Binding-site contacts:
Ligand atom C08 contacts residue PHE12 of chain 4.A at 4.3 Å (hydrophobic).
Ligand atom C08 contacts residue HIS19 of chain 4.A at 4.3 Å.
Ligand atom O13 contacts residue SER11 of chain 4.A at 3.8 Å.
Ligand atom C10 contacts residue PRO9 of chain 4.A at 3.9 Å (hydrophobic).
Ligand atom C12 contacts residue HIS19 of chain 4.A at 4.3 Å.
Ligand atom C08 contacts residue GLY90 of chain 4.A at 4.1 Å.
Ligand atom C04 contacts residue THR120 of chain 4.A at 4.2 Å.
Ligand atom N09 contacts residue GLY90 of chain 4.A at 4.3 Å.
Ligand atom C05 contacts residue GLY90 of chain 4.A at 3.7 Å.
Ligand atom O14 contacts residue SER11 of chain 4.A at 3.3 Å (h-bond).
Ligand atom O14 contacts residue HIS19 of chain 4.A at 3.8 Å.
Ligand atom C03 contacts residue HIS19 of chain 4.A at 3.5 Å.
Ligand atom O13 contacts residue GLY10 of chain 4.A at 3.7 Å.
Ligand atom C04 contacts residue ILE22 of chain 4.A at 3.4 Å (hydrophobic).
Ligand atom C06 contacts residue GLY90 of chain 4.A at 4.0 Å.
Ligand atom C02 contacts residue HIS19 of chain 4.A at 3.6 Å.
Ligand atom C05 contacts residue HIS19 of chain 4.A at 4.0 Å.
Ligand atom C05 contacts residue GLY18 of chain 4.A at 4.1 Å.
Ligand atom C06 contacts residue ARG92 of chain 4.A at 3.7 Å.
Ligand atom N09 contacts residue HIS19 of chain 4.A at 4.1 Å.
Ligand atom O14 contacts residue PHE12 of chain 4.A at 3.7 Å.
Ligand atom C05 contacts residue ILE22 of chain 4.A at 4.0 Å (hydrophobic).
Ligand atom C07 contacts residue HIS19 of chain 4.A at 4.0 Å.
Ligand atom C04 contacts residue GLY18 of chain 4.A at 4.0 Å.
Ligand atom C01 contacts residue GLY90 of chain 4.A at 4.0 Å.
Ligand atom C12 contacts residue SER11 of chain 4.A at 3.9 Å.
Ligand atom C07 contacts residue GLY90 of chain 4.A at 3.6 Å.
Ligand atom C01 contacts residue HIS19 of chain 4.A at 3.8 Å.
Ligand atom C12 contacts residue GLY10 of chain 4.A at 3.7 Å.
Ligand atom C06 contacts residue THR120 of chain 4.A at 4.3 Å.
Ligand atom C11 contacts residue HIS19 of chain 4.A at 3.9 Å.
Ligand atom C02 contacts residue GLY90 of chain 4.A at 3.9 Å.
Ligand atom C04 contacts residue GLY90 of chain 4.A at 3.4 Å.
Ligand atom O14 contacts residue GLY10 of chain 4.A at 3.4 Å.
Ligand atom C08 contacts residue PRO9 of chain 4.A at 3.6 Å (hydrophobic).
Ligand atom N09 contacts residue PRO9 of chain 4.A at 4.2 Å.
Ligand atom C06 contacts residue HIS19 of chain 4.A at 4.0 Å.
Ligand atom C05 contacts residue THR120 of chain 4.A at 3.4 Å.
Ligand atom C03 contacts residue GLY90 of chain 4.A at 3.4 Å.
Ligand atom C04 contacts residue HIS19 of chain 4.A at 3.7 Å.

Sequence of chain 4.A:
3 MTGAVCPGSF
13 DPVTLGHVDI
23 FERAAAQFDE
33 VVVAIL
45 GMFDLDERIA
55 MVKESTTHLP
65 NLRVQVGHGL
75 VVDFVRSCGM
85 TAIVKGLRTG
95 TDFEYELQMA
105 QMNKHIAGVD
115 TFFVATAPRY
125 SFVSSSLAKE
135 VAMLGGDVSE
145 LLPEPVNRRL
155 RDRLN

The small molecule below binds the protein below.
Small molecule (SMILES): O=C(O)CCn1ccc2ccccc21